This protein binds this small molecule.
Small molecule (SMILES): CC(C)(C)NC(=O)[C@@H]1C[C@@H]2CCCC[C@@H]2CN1C[C@@H](O)[C@H](Cc1ccccc1)NC(=O)[C@H](CC(N)=O)NC(=O)c1ccc2ccccc2n1

Sequence of chain 1.B:
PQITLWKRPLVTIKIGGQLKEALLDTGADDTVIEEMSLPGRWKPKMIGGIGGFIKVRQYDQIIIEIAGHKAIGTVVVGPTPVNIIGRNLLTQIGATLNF

Sequence of chain 1.A:
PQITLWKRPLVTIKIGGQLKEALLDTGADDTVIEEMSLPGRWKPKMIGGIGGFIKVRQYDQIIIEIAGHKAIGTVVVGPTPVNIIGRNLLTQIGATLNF

Binding-site contacts:
Ligand atom ND2 contacts residue GLY48 of chain 1.A at 3.4 Å (h-bond).
Ligand atom C31 contacts residue GLY48 of chain 1.B at 3.5 Å.
Ligand atom O contacts residue ASP29 of chain 1.A at 2.9 Å (salt-bridge).
Ligand atom C2 contacts residue GOL1 of chain 1.J at 3.4 Å.
Ligand atom N1 contacts residue GLY48 of chain 1.A at 3.2 Å (h-bond).
Ligand atom OD1 contacts residue ASP30 of chain 1.A at 3.0 Å (salt-bridge).
Ligand atom N1 contacts residue GOL1 of chain 1.J at 3.2 Å.
Ligand atom C6 contacts residue PRO81 of chain 1.B at 3.5 Å (hydrophobic).
Ligand atom CM contacts residue ASP25 of chain 1.B at 3.6 Å.
Ligand atom C11 contacts residue ILE50 of chain 1.A at 3.6 Å (hydrophobic).
Ligand atom N2 contacts residue GLY27 of chain 1.A at 3.3 Å (h-bond).
Ligand atom O contacts residue ALA28 of chain 1.A at 3.5 Å.
Ligand atom CB contacts residue GLY48 of chain 1.A at 3.6 Å.
Ligand atom C9 contacts residue ASP25 of chain 1.B at 3.4 Å.
Ligand atom C61 contacts residue ILE50 of chain 1.B at 3.4 Å (hydrophobic).
Ligand atom CD1 contacts residue ILE84 of chain 1.B at 3.6 Å (hydrophobic).
Ligand atom C3 contacts residue GOL1 of chain 1.J at 3.6 Å.
Ligand atom CE1 contacts residue ILE50 of chain 1.A at 3.5 Å (hydrophobic).
Ligand atom C3 contacts residue ASP29 of chain 1.A at 3.6 Å.
Ligand atom C11 contacts residue GLY48 of chain 1.B at 3.4 Å.
Ligand atom N contacts residue GLY48 of chain 1.A at 3.1 Å (h-bond).
Ligand atom O2 contacts residue ASP25 of chain 1.B at 2.5 Å (salt-bridge).
Ligand atom CD2 contacts residue GLY27 of chain 1.A at 3.4 Å.
Ligand atom ND2 contacts residue ASP30 of chain 1.A at 3.5 Å (salt-bridge).
Ligand atom C9 contacts residue ASP25 of chain 1.A at 3.2 Å.
Ligand atom CG1 contacts residue ILE84 of chain 1.B at 3.6 Å (hydrophobic).
Ligand atom C51 contacts residue PRO81 of chain 1.A at 3.5 Å (hydrophobic).
Ligand atom O2 contacts residue GLY27 of chain 1.A at 3.5 Å.
Ligand atom C32 contacts residue ILE50 of chain 1.A at 3.5 Å (hydrophobic).
Ligand atom C61 contacts residue THR80 of chain 1.A at 3.5 Å.
Ligand atom C81 contacts residue ASP25 of chain 1.A at 3.5 Å.
Ligand atom CB1 contacts residue ASP25 of chain 1.B at 3.1 Å.
Ligand atom ND2 contacts residue GOL1 of chain 1.J at 3.0 Å.
Ligand atom C8 contacts residue GOL1 of chain 1.J at 3.6 Å.
Ligand atom CM contacts residue GLY27 of chain 1.B at 3.5 Å.
Ligand atom O contacts residue GLY27 of chain 1.A at 3.3 Å (h-bond).
Ligand atom O2 contacts residue ASP25 of chain 1.A at 2.6 Å (salt-bridge).
Ligand atom C7 contacts residue PRO81 of chain 1.B at 3.5 Å (hydrophobic).
Ligand atom OD1 contacts residue ASP29 of chain 1.A at 3.2 Å (salt-bridge).
Ligand atom C8A contacts residue GOL1 of chain 1.J at 3.3 Å.